Sequence of chain 1.A:
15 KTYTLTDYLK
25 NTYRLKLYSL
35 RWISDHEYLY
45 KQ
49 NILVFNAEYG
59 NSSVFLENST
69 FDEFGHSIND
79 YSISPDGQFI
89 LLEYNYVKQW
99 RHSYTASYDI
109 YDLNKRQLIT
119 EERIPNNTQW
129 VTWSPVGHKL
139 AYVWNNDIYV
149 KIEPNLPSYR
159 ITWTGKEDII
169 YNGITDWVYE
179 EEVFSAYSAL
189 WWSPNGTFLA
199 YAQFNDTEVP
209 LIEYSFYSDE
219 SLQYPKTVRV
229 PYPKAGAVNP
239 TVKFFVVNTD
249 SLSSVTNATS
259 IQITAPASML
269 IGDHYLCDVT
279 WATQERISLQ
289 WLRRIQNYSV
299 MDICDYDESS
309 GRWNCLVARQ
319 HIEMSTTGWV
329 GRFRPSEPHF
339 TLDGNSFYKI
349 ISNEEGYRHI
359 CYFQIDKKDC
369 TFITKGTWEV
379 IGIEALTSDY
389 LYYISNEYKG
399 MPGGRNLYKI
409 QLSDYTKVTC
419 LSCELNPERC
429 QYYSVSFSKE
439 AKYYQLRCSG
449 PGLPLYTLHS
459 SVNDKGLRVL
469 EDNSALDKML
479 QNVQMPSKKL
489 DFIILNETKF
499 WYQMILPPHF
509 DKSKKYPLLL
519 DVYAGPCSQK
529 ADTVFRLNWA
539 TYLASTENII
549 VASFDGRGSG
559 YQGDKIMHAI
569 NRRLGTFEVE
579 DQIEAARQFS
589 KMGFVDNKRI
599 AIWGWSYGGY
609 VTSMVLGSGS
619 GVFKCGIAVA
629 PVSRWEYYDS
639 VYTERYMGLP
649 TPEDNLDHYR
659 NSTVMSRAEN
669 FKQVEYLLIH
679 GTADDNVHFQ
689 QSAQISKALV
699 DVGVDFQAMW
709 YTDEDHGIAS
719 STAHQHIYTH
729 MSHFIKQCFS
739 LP

A protein and the small-molecule ligand that binds it are described below.
Small molecule (SMILES): CC(=O)N[C@@H]1[C@@H](O)[C@H](O)[C@@H](CO)O[C@H]1O

Binding-site contacts:
Ligand atom C1 contacts residue ASN124 of chain 1.A at 1.5 Å.
Ligand atom C8 contacts residue ASN124 of chain 1.A at 4.1 Å.
Ligand atom C8 contacts residue ILE122 of chain 1.A at 3.8 Å (hydrophobic).
Ligand atom N2 contacts residue ASN124 of chain 1.A at 2.8 Å (h-bond).
Ligand atom O7 contacts residue ASN124 of chain 1.A at 3.3 Å (h-bond).
Ligand atom C2 contacts residue ASN124 of chain 1.A at 2.3 Å.
Ligand atom C7 contacts residue ASN124 of chain 1.A at 3.3 Å.
Ligand atom C8 contacts residue ARG121 of chain 1.A at 4.2 Å.
Ligand atom C5 contacts residue ASN124 of chain 1.A at 3.7 Å.
Ligand atom C3 contacts residue ASN124 of chain 1.A at 3.7 Å.
Ligand atom O5 contacts residue ASN124 of chain 1.A at 2.4 Å (h-bond).
Ligand atom C4 contacts residue ASN124 of chain 1.A at 4.1 Å.